Sequence of chain 1.N:
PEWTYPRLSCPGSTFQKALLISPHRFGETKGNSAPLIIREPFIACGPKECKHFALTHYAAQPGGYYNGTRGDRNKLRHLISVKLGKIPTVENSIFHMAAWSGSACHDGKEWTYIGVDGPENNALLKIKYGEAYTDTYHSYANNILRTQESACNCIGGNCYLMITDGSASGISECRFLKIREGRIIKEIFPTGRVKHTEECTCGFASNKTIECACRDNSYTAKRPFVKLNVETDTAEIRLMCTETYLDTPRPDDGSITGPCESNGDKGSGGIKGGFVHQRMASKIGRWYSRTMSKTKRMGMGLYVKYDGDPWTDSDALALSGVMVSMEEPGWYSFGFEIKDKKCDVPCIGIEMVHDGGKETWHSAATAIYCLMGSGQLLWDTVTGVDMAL

Binding-site contacts:
Ligand atom C4 contacts residue ASN215 of chain 1.N at 4.3 Å.
Ligand atom C2 contacts residue ASN215 of chain 1.N at 2.5 Å.
Ligand atom C7 contacts residue PRO14 of chain 1.N at 3.6 Å (hydrophobic).
Ligand atom C8 contacts residue LEU16 of chain 1.N at 4.0 Å (hydrophobic).
Ligand atom C3 contacts residue PRO14 of chain 1.N at 4.3 Å (hydrophobic).
Ligand atom O5 contacts residue ASN215 of chain 1.N at 2.4 Å (h-bond).
Ligand atom C8 contacts residue PRO14 of chain 1.N at 3.4 Å (hydrophobic).
Ligand atom C7 contacts residue ASN215 of chain 1.N at 3.7 Å.
Ligand atom C2 contacts residue PRO14 of chain 1.N at 4.0 Å (hydrophobic).
Ligand atom C3 contacts residue ASN215 of chain 1.N at 3.9 Å.
Ligand atom O7 contacts residue LEU16 of chain 1.N at 4.3 Å.
Ligand atom O7 contacts residue ASN215 of chain 1.N at 4.1 Å.
Ligand atom N2 contacts residue ARG15 of chain 1.N at 4.5 Å.
Ligand atom C1 contacts residue TYR13 of chain 1.N at 4.3 Å (hydrophobic).
Ligand atom N2 contacts residue PRO14 of chain 1.N at 3.0 Å (h-bond).
Ligand atom C1 contacts residue ASN215 of chain 1.N at 1.4 Å.
Ligand atom N2 contacts residue ASN215 of chain 1.N at 2.9 Å (h-bond).
Ligand atom O6 contacts residue TYR13 of chain 1.N at 4.4 Å.
Ligand atom C5 contacts residue ASN215 of chain 1.N at 3.8 Å.
Ligand atom C1 contacts residue PRO14 of chain 1.N at 4.2 Å (hydrophobic).
Ligand atom C8 contacts residue ARG15 of chain 1.N at 3.9 Å.
Ligand atom O5 contacts residue TYR13 of chain 1.N at 4.2 Å.

The protein below binds the small molecule below.
Small molecule (SMILES): CC(=O)N[C@@H]1[C@@H](O)[C@H](O)[C@@H](CO)O[C@H]1O